The small molecule below binds the protein below.
Small molecule (SMILES): CC(=O)N[C@@H]1[C@@H](O)[C@H](O)[C@@H](CO)O[C@H]1O

Sequence of chain 29.K:
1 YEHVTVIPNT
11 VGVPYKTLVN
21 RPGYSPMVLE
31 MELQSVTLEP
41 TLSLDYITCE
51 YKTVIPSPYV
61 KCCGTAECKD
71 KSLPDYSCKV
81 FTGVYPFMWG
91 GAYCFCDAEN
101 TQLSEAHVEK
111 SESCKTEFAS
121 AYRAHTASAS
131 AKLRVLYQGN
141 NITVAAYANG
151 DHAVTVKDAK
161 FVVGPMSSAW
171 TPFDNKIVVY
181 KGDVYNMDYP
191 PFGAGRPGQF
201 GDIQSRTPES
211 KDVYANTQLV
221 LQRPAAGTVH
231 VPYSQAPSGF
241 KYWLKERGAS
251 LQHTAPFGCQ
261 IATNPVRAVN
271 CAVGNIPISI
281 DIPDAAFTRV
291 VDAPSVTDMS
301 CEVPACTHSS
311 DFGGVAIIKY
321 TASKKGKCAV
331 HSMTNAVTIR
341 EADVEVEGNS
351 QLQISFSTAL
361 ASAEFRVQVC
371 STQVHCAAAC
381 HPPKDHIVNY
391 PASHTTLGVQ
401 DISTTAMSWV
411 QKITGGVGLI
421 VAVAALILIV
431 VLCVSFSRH

Binding-site contacts:
Ligand atom C8 contacts residue LYS181 of chain 29.K at 4.3 Å.
Ligand atom C7 contacts residue ASN259 of chain 29.L at 3.1 Å.
Ligand atom C5 contacts residue ASN259 of chain 29.L at 3.7 Å.
Ligand atom O7 contacts residue ASN259 of chain 29.L at 2.9 Å (h-bond).
Ligand atom C1 contacts residue ASN259 of chain 29.L at 1.4 Å.
Ligand atom C2 contacts residue ASN259 of chain 29.L at 2.4 Å.
Ligand atom C3 contacts residue ASN259 of chain 29.L at 3.8 Å.
Ligand atom O5 contacts residue ASN259 of chain 29.L at 2.3 Å (h-bond).
Ligand atom O7 contacts residue THR116 of chain 29.K at 3.9 Å.
Ligand atom O7 contacts residue LYS181 of chain 29.K at 4.3 Å.
Ligand atom C8 contacts residue ASN259 of chain 29.L at 4.4 Å.
Ligand atom N2 contacts residue ASN259 of chain 29.L at 2.9 Å (h-bond).
Ligand atom O6 contacts residue ASN259 of chain 29.L at 4.2 Å.
Ligand atom C4 contacts residue ASN259 of chain 29.L at 4.2 Å.

Sequence of chain 29.L:
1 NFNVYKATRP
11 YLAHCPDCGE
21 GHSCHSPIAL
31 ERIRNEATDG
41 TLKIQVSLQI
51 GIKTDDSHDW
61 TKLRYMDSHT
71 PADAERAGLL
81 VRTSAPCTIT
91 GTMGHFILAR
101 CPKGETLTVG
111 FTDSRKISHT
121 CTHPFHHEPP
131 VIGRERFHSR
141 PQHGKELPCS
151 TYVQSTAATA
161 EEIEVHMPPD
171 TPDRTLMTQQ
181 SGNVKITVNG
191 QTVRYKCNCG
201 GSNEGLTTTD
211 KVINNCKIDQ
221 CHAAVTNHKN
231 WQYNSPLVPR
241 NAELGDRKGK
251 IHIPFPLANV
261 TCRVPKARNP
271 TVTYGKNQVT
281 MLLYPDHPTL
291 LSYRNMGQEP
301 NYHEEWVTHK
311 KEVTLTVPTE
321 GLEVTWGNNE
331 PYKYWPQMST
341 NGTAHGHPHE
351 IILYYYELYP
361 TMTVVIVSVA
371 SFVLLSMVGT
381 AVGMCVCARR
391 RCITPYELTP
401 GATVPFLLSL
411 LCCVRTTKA